Sequence of chain 1.B:
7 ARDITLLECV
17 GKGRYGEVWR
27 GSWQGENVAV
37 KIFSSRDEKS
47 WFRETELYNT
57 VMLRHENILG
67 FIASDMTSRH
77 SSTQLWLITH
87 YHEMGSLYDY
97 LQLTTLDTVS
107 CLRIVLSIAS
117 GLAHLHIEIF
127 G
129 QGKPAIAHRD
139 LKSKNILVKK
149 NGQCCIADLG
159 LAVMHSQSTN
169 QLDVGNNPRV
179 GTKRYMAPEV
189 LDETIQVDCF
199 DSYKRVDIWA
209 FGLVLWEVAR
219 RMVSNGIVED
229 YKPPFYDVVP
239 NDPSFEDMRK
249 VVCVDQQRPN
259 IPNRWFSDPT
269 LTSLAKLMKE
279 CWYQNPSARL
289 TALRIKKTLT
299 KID

Binding-site contacts:
Ligand atom C04 contacts residue ALA35 of chain 1.B at 3.8 Å (hydrophobic).
Ligand atom C06 contacts residue LEU145 of chain 1.B at 3.9 Å (hydrophobic).
Ligand atom C17 contacts residue ASP95 of chain 1.B at 3.4 Å.
Ligand atom C14 contacts residue GLY91 of chain 1.B at 3.8 Å.
Ligand atom C13 contacts residue VAL16 of chain 1.B at 3.8 Å (hydrophobic).
Ligand atom C13 contacts residue TYR87 of chain 1.B at 3.8 Å (hydrophobic).
Ligand atom C01 contacts residue LYS37 of chain 1.B at 3.6 Å.
Ligand atom C09 contacts residue HIS88 of chain 1.B at 3.2 Å.
Ligand atom C11 contacts residue GLY91 of chain 1.B at 3.9 Å.
Ligand atom C07 contacts residue ALA35 of chain 1.B at 3.7 Å (hydrophobic).
Ligand atom C07 contacts residue LEU145 of chain 1.B at 3.6 Å (hydrophobic).
Ligand atom O31 contacts residue LYS37 of chain 1.B at 3.6 Å.
Ligand atom C29 contacts residue HV21 of chain 1.AA at 3.7 Å.
Ligand atom C32 contacts residue GLU50 of chain 1.B at 3.6 Å.
Ligand atom C23 contacts residue GLY91 of chain 1.B at 3.6 Å.
Ligand atom C32 contacts residue LEU83 of chain 1.B at 3.8 Å (hydrophobic).
Ligand atom C29 contacts residue LYS142 of chain 1.B at 3.5 Å.
Ligand atom C01 contacts residue ALA35 of chain 1.B at 3.5 Å (hydrophobic).
Ligand atom C12 contacts residue VAL16 of chain 1.B at 3.7 Å (hydrophobic).
Ligand atom C12 contacts residue HIS88 of chain 1.B at 3.9 Å.
Ligand atom C04 contacts residue VAL24 of chain 1.B at 3.9 Å (hydrophobic).
Ligand atom C24 contacts residue LEU145 of chain 1.B at 3.8 Å (hydrophobic).
Ligand atom N08 contacts residue TYR87 of chain 1.B at 3.8 Å.
Ligand atom C29 contacts residue ASN143 of chain 1.B at 3.4 Å.
Ligand atom C01 contacts residue THR85 of chain 1.B at 3.3 Å.
Ligand atom O28 contacts residue ALA155 of chain 1.B at 3.7 Å.
Ligand atom C21 contacts residue VAL16 of chain 1.B at 3.4 Å (hydrophobic).
Ligand atom N08 contacts residue HIS88 of chain 1.B at 3.0 Å (h-bond).
Ligand atom C29 contacts residue ALA155 of chain 1.B at 3.9 Å (hydrophobic).
Ligand atom C22 contacts residue GLY91 of chain 1.B at 3.5 Å.
Ligand atom C01 contacts residue LEU83 of chain 1.B at 3.5 Å (hydrophobic).
Ligand atom C32 contacts residue ASP156 of chain 1.B at 3.8 Å.
Ligand atom C04 contacts residue THR85 of chain 1.B at 3.9 Å.
Ligand atom C22 contacts residue ASP95 of chain 1.B at 3.6 Å.
Ligand atom C26 contacts residue LEU145 of chain 1.B at 3.9 Å (hydrophobic).
Ligand atom C09 contacts residue TYR87 of chain 1.B at 3.9 Å (hydrophobic).
Ligand atom O02 contacts residue LYS37 of chain 1.B at 3.6 Å.
Ligand atom O28 contacts residue HV21 of chain 1.AA at 3.8 Å.
Ligand atom C12 contacts residue TYR87 of chain 1.B at 3.6 Å (hydrophobic).
Ligand atom C16 contacts residue ASP95 of chain 1.B at 3.5 Å.

The protein below binds the small molecule below.
Small molecule (SMILES): COc1cc(-c2cncc(-c3ccc(C4CCN(C)CC4)cc3)c2C)cc(OC)c1OC